A protein and the small-molecule ligand that binds it are described below.
Small molecule (SMILES): O=C1C=CC(=O)N1CCCCN1C(=O)C=CC1=O

Sequence of chain 1.C:
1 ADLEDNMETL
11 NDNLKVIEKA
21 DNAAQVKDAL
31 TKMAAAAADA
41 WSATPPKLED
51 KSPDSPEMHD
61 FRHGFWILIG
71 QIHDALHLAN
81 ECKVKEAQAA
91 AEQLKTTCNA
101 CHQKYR

Binding-site contacts:
Ligand atom OAA contacts residue CYS82 of chain 1.A at 3.1 Å (h-bond).
Ligand atom OAA contacts residue GLU81 of chain 1.A at 3.2 Å (salt-bridge).
Ligand atom CAO contacts residue GLU81 of chain 1.C at 4.2 Å.
Ligand atom CAM contacts residue CYS82 of chain 1.A at 2.6 Å (hydrophobic).
Ligand atom CAO contacts residue CYS82 of chain 1.C at 2.6 Å (hydrophobic).
Ligand atom CAH contacts residue ASN80 of chain 1.C at 3.8 Å.
Ligand atom CAH contacts residue CYS82 of chain 1.C at 2.3 Å (hydrophobic).
Ligand atom CAF contacts residue ASN80 of chain 1.A at 3.8 Å.
Ligand atom CAG contacts residue GLU81 of chain 1.C at 3.7 Å.
Ligand atom OAD contacts residue CYS82 of chain 1.C at 4.2 Å.
Ligand atom CAE contacts residue CYS82 of chain 1.A at 1.8 Å (hydrophobic).
Ligand atom OAC contacts residue GLU81 of chain 1.C at 3.7 Å.
Ligand atom CAM contacts residue ASN80 of chain 1.A at 4.3 Å.
Ligand atom OAC contacts residue CYS82 of chain 1.C at 3.2 Å.
Ligand atom CAG contacts residue ASN80 of chain 1.C at 3.6 Å.
Ligand atom NAR contacts residue CYS82 of chain 1.C at 3.3 Å (h-bond).
Ligand atom CAG contacts residue CYS82 of chain 1.C at 1.8 Å (hydrophobic).
Ligand atom NAQ contacts residue CYS82 of chain 1.A at 3.5 Å (h-bond).
Ligand atom CAE contacts residue ASN80 of chain 1.A at 3.5 Å.
Ligand atom CAM contacts residue GLU81 of chain 1.A at 4.0 Å.
Ligand atom CAP contacts residue CYS82 of chain 1.C at 3.2 Å (hydrophobic).
Ligand atom CAE contacts residue GLU81 of chain 1.A at 3.8 Å.
Ligand atom CAF contacts residue CYS82 of chain 1.A at 2.6 Å (hydrophobic).
Ligand atom CAN contacts residue CYS82 of chain 1.A at 3.5 Å (hydrophobic).

Sequence of chain 1.A:
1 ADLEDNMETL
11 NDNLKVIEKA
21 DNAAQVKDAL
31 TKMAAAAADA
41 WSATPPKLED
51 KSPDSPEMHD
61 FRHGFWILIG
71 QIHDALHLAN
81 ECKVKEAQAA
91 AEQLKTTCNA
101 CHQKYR